Sequence of chain 1.A:
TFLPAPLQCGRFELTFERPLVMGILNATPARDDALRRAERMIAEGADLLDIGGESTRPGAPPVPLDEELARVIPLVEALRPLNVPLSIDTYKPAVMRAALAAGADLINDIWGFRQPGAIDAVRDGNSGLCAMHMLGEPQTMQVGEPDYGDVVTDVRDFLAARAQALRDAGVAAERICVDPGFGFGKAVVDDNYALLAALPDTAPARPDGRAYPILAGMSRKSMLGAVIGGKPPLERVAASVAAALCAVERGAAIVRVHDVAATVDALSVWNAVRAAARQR

Binding-site contacts:
Ligand atom C19 contacts residue LYS235 of chain 1.A at 3.7 Å.
Ligand atom N2 contacts residue ASP193 of chain 1.A at 2.8 Å (salt-bridge).
Ligand atom C2 contacts residue ASP193 of chain 1.A at 3.1 Å.
Ligand atom C19 contacts residue GLY197 of chain 1.A at 3.7 Å.
Ligand atom O23 contacts residue LYS235 of chain 1.A at 3.5 Å.
Ligand atom C21 contacts residue SER236 of chain 1.A at 3.4 Å.
Ligand atom C5 contacts residue ARG270 of chain 1.A at 3.7 Å.
Ligand atom C20 contacts residue LYS235 of chain 1.A at 3.6 Å.
Ligand atom C2 contacts residue ASN122 of chain 1.A at 3.5 Å.
Ligand atom C6 contacts residue ARG270 of chain 1.A at 3.6 Å.
Ligand atom N3 contacts residue ASP193 of chain 1.A at 2.6 Å (salt-bridge).
Ligand atom O23 contacts residue SER236 of chain 1.A at 2.9 Å (h-bond).
Ligand atom C18 contacts residue LYS235 of chain 1.A at 3.7 Å.
Ligand atom C17 contacts residue PRO72 of chain 1.A at 3.7 Å (hydrophobic).
Ligand atom N11 contacts residue ARG71 of chain 1.A at 3.3 Å.
Ligand atom C7 contacts residue ASP103 of chain 1.A at 3.5 Å.
Ligand atom C17 contacts residue PHE198 of chain 1.A at 3.5 Å (hydrophobic).
Ligand atom N5 contacts residue ARG270 of chain 1.A at 3.4 Å (salt-bridge).
Ligand atom O22 contacts residue SER236 of chain 1.A at 3.4 Å (h-bond).
Ligand atom O4 contacts residue LYS235 of chain 1.A at 2.6 Å (salt-bridge).
Ligand atom N11 contacts residue PHE198 of chain 1.A at 3.4 Å.
Ligand atom C21 contacts residue LYS235 of chain 1.A at 3.7 Å.
Ligand atom N5 contacts residue PHE198 of chain 1.A at 3.7 Å.
Ligand atom N3 contacts residue MET146 of chain 1.A at 3.7 Å.
Ligand atom N8 contacts residue ARG270 of chain 1.A at 3.5 Å.
Ligand atom C7 contacts residue THR70 of chain 1.A at 3.0 Å.
Ligand atom N8 contacts residue ASP103 of chain 1.A at 3.2 Å (salt-bridge).
Ligand atom N2 contacts residue ASN122 of chain 1.A at 2.5 Å (h-bond).
Ligand atom C17 contacts residue LYS235 of chain 1.A at 3.6 Å.
Ligand atom C10 contacts residue EDO1 of chain 1.N at 3.1 Å.
Ligand atom N5 contacts residue LYS235 of chain 1.A at 3.4 Å (salt-bridge).
Ligand atom C15 contacts residue LYS235 of chain 1.A at 3.6 Å.
Ligand atom C15 contacts residue ARG71 of chain 1.A at 3.5 Å.
Ligand atom N1 contacts residue ASN122 of chain 1.A at 3.0 Å (h-bond).
Ligand atom C4 contacts residue LYS235 of chain 1.A at 3.6 Å.
Ligand atom N11 contacts residue THR70 of chain 1.A at 3.3 Å (h-bond).
Ligand atom C6 contacts residue THR70 of chain 1.A at 3.7 Å.
Ligand atom O4 contacts residue GLY231 of chain 1.A at 3.2 Å (h-bond).
Ligand atom C6 contacts residue PHE198 of chain 1.A at 3.7 Å (hydrophobic).
Ligand atom C9 contacts residue ARG270 of chain 1.A at 3.7 Å.

The protein below binds the small molecule below.
Small molecule (SMILES): Nc1nc2c(c(=O)[nH]1)N=C(CNc1ccc(C(=O)O)cc1)CN2